The small molecule below binds the protein below.
Small molecule (SMILES): C[C@H]1O[C@@H](n2cnc3c(N)ncnc32)[C@H](O)[C@@H]1O

Binding-site contacts:
Ligand atom O4' contacts residue B121 of chain 1.Q at 3.2 Å.
Ligand atom C8 contacts residue B121 of chain 1.Q at 3.6 Å.
Ligand atom N3 contacts residue ASP221 of chain 1.D at 4.1 Å.
Ligand atom C2 contacts residue VAL158 of chain 1.C at 4.0 Å (hydrophobic).
Ligand atom O4' contacts residue GLU161 of chain 1.C at 4.2 Å.
Ligand atom C1' contacts residue GLU161 of chain 1.C at 3.5 Å.
Ligand atom C3' contacts residue TRP151 of chain 1.C at 3.5 Å (hydrophobic).
Ligand atom C6 contacts residue B121 of chain 1.Q at 3.8 Å.
Ligand atom C2 contacts residue ASP221 of chain 1.D at 3.3 Å.
Ligand atom N3 contacts residue VAL158 of chain 1.C at 3.4 Å.
Ligand atom C8 contacts residue VAL158 of chain 1.C at 4.0 Å (hydrophobic).
Ligand atom C2' contacts residue VAL158 of chain 1.C at 3.9 Å (hydrophobic).
Ligand atom C2 contacts residue HIS162 of chain 1.C at 4.0 Å.
Ligand atom C6 contacts residue PRO223 of chain 1.D at 3.9 Å (hydrophobic).
Ligand atom O2' contacts residue VAL158 of chain 1.C at 3.3 Å.
Ligand atom C2' contacts residue GLU161 of chain 1.C at 3.5 Å.
Ligand atom C5 contacts residue B121 of chain 1.Q at 3.3 Å.
Ligand atom O3' contacts residue TRP151 of chain 1.C at 3.5 Å.
Ligand atom N6 contacts residue PRO223 of chain 1.D at 4.1 Å.
Ligand atom C1' contacts residue B121 of chain 1.Q at 3.6 Å.
Ligand atom N9 contacts residue B121 of chain 1.Q at 3.9 Å.
Ligand atom C5' contacts residue B121 of chain 1.Q at 2.0 Å.
Ligand atom C3' contacts residue GLU161 of chain 1.C at 4.0 Å.
Ligand atom N1 contacts residue PRO223 of chain 1.D at 4.0 Å.
Ligand atom O2' contacts residue GLU161 of chain 1.C at 2.5 Å (salt-bridge).
Ligand atom C4' contacts residue GLU161 of chain 1.C at 4.0 Å.
Ligand atom N9 contacts residue VAL158 of chain 1.C at 3.7 Å.
Ligand atom C4 contacts residue B121 of chain 1.Q at 3.8 Å.
Ligand atom C1' contacts residue VAL158 of chain 1.C at 3.8 Å (hydrophobic).
Ligand atom C4 contacts residue VAL158 of chain 1.C at 3.5 Å (hydrophobic).
Ligand atom C2 contacts residue PRO223 of chain 1.D at 4.2 Å (hydrophobic).
Ligand atom O3' contacts residue GLU161 of chain 1.C at 3.3 Å.
Ligand atom N3 contacts residue B121 of chain 1.Q at 3.9 Å.
Ligand atom O2' contacts residue TRP151 of chain 1.C at 3.8 Å.
Ligand atom C8 contacts residue TRP151 of chain 1.C at 3.6 Å (hydrophobic).
Ligand atom N1 contacts residue ASP221 of chain 1.D at 3.7 Å.
Ligand atom C4' contacts residue B121 of chain 1.Q at 3.2 Å.
Ligand atom N7 contacts residue B121 of chain 1.Q at 3.3 Å (h-bond).
Ligand atom N3 contacts residue HIS162 of chain 1.C at 3.5 Å.
Ligand atom C2' contacts residue TRP151 of chain 1.C at 3.5 Å (hydrophobic).

Sequence of chain 1.D:
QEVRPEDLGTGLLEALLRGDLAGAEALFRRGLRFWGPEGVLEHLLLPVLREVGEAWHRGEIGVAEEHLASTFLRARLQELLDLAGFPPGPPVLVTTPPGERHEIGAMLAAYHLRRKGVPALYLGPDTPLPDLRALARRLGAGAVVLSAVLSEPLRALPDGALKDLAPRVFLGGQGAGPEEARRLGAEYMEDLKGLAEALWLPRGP

Sequence of chain 1.C:
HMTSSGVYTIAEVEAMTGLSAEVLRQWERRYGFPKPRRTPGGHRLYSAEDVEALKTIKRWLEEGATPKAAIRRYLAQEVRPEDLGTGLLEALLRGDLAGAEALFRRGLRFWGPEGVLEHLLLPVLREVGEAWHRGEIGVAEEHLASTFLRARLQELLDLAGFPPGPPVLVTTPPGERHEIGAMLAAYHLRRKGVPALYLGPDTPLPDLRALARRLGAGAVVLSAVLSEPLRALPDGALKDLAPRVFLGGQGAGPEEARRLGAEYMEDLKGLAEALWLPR